A protein and the small-molecule ligand that binds it are described below.
Small molecule (SMILES): Nc1ncnc2c1ncn2[C@H]1C[C@H](O)[C@@H](CO[P](=O)(O)N[P](=O)(O)OP(=O)(O)O)O1

Sequence of chain 1.A:
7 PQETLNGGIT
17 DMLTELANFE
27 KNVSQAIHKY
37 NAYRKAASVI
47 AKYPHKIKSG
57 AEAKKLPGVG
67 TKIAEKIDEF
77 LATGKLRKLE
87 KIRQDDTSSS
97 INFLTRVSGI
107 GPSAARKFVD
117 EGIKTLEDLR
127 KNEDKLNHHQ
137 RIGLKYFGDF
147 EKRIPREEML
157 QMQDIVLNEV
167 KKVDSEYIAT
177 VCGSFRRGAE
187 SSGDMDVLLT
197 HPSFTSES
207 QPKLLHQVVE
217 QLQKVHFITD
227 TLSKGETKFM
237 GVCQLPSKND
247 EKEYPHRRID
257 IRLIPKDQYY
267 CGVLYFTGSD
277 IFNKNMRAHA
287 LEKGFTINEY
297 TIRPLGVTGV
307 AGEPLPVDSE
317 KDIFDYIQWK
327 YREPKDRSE

Binding-site contacts:
Ligand atom C2' contacts residue TYR271 of chain 1.A at 3.0 Å (hydrophobic).
Ligand atom O3' contacts residue GLY274 of chain 1.A at 3.6 Å.
Ligand atom N1 contacts residue LYS280 of chain 1.A at 3.5 Å (salt-bridge).
Ligand atom C2' contacts residue ASN279 of chain 1.A at 3.4 Å.
Ligand atom O2B contacts residue ARG183 of chain 1.A at 2.8 Å (salt-bridge).
Ligand atom PA contacts residue MN1 of chain 1.F at 3.4 Å.
Ligand atom O1A contacts residue MN1 of chain 1.G at 2.4 Å.
Ligand atom C2 contacts residue ASN279 of chain 1.A at 3.6 Å.
Ligand atom O2B contacts residue SER180 of chain 1.A at 3.5 Å (h-bond).
Ligand atom O4' contacts residue PHE272 of chain 1.A at 3.4 Å.
Ligand atom C2 contacts residue TYR271 of chain 1.A at 3.4 Å (hydrophobic).
Ligand atom N7 contacts residue ASP276 of chain 1.A at 3.4 Å (salt-bridge).
Ligand atom O1G contacts residue SER180 of chain 1.A at 2.4 Å (h-bond).
Ligand atom C6 contacts residue ASP276 of chain 1.A at 3.3 Å.
Ligand atom O1G contacts residue GLY189 of chain 1.A at 2.9 Å (h-bond).
Ligand atom O3B contacts residue SER180 of chain 1.A at 3.7 Å.
Ligand atom N3 contacts residue TYR271 of chain 1.A at 3.2 Å.
Ligand atom PG contacts residue GLY189 of chain 1.A at 3.7 Å.
Ligand atom C4 contacts residue TYR271 of chain 1.A at 3.5 Å (hydrophobic).
Ligand atom PB contacts residue MN1 of chain 1.F at 3.2 Å.
Ligand atom O1A contacts residue ASP192 of chain 1.A at 3.2 Å (salt-bridge).
Ligand atom O1B contacts residue GLY179 of chain 1.A at 3.4 Å.
Ligand atom O3' contacts residue ARG183 of chain 1.A at 3.8 Å.
Ligand atom O1A contacts residue MN1 of chain 1.F at 2.1 Å.
Ligand atom O1A contacts residue ASP190 of chain 1.A at 3.4 Å (salt-bridge).
Ligand atom O1B contacts residue ASP192 of chain 1.A at 3.2 Å (salt-bridge).
Ligand atom C1' contacts residue TYR271 of chain 1.A at 3.2 Å (hydrophobic).
Ligand atom O2G contacts residue ASP190 of chain 1.A at 3.0 Å (salt-bridge).
Ligand atom N3 contacts residue ASN279 of chain 1.A at 2.9 Å (h-bond).
Ligand atom N6 contacts residue ASP276 of chain 1.A at 3.6 Å.
Ligand atom O1G contacts residue SER188 of chain 1.A at 3.5 Å.
Ligand atom C5 contacts residue ASP276 of chain 1.A at 3.1 Å.
Ligand atom C4 contacts residue ASP276 of chain 1.A at 3.5 Å.
Ligand atom O2G contacts residue MN1 of chain 1.F at 2.2 Å.
Ligand atom PA contacts residue MN1 of chain 1.G at 3.5 Å.
Ligand atom O1B contacts residue SER180 of chain 1.A at 3.1 Å (h-bond).
Ligand atom PG contacts residue MN1 of chain 1.F at 3.3 Å.
Ligand atom O1B contacts residue MN1 of chain 1.F at 2.2 Å.
Ligand atom PG contacts residue SER180 of chain 1.A at 3.6 Å.
Ligand atom O3B contacts residue MN1 of chain 1.F at 3.6 Å.